Binding-site contacts:
Ligand atom C1 contacts residue SER208 of chain 1.A at 3.6 Å.
Ligand atom C6 contacts residue SER208 of chain 1.A at 3.4 Å.
Ligand atom O5 contacts residue LEU212 of chain 1.A at 4.5 Å.
Ligand atom C4 contacts residue ASN205 of chain 1.A at 4.2 Å.
Ligand atom O5 contacts residue SER208 of chain 1.A at 2.9 Å (h-bond).
Ligand atom C8 contacts residue GLN217 of chain 1.A at 3.6 Å.
Ligand atom C6 contacts residue LEU210 of chain 1.A at 4.3 Å (hydrophobic).
Ligand atom C7 contacts residue VAL215 of chain 1.A at 4.0 Å (hydrophobic).
Ligand atom C7 contacts residue GLN217 of chain 1.A at 3.2 Å.
Ligand atom O6 contacts residue SER208 of chain 1.A at 3.8 Å.
Ligand atom O7 contacts residue ALA214 of chain 1.A at 3.5 Å.
Ligand atom N2 contacts residue GLN217 of chain 1.A at 3.8 Å.
Ligand atom C2 contacts residue GLN217 of chain 1.A at 4.3 Å.
Ligand atom C8 contacts residue VAL215 of chain 1.A at 4.0 Å (hydrophobic).
Ligand atom C7 contacts residue ALA214 of chain 1.A at 4.2 Å (hydrophobic).
Ligand atom C3 contacts residue GLN217 of chain 1.A at 4.5 Å.
Ligand atom C3 contacts residue ASN205 of chain 1.A at 3.8 Å.
Ligand atom C5 contacts residue ASN205 of chain 1.A at 3.7 Å.
Ligand atom C8 contacts residue ASN205 of chain 1.A at 4.4 Å.
Ligand atom O7 contacts residue GLN217 of chain 1.A at 3.2 Å (h-bond).
Ligand atom C1 contacts residue ASN205 of chain 1.A at 1.4 Å.
Ligand atom C7 contacts residue ASN205 of chain 1.A at 3.2 Å.
Ligand atom C5 contacts residue SER208 of chain 1.A at 3.5 Å.
Ligand atom O7 contacts residue ASN205 of chain 1.A at 3.2 Å (h-bond).
Ligand atom O5 contacts residue ASN205 of chain 1.A at 2.4 Å (h-bond).
Ligand atom N2 contacts residue ASN205 of chain 1.A at 2.8 Å (h-bond).
Ligand atom O6 contacts residue LEU210 of chain 1.A at 3.7 Å.
Ligand atom C2 contacts residue ASN205 of chain 1.A at 2.4 Å.
Ligand atom O3 contacts residue GLN217 of chain 1.A at 3.5 Å (h-bond).
Ligand atom O6 contacts residue LEU212 of chain 1.A at 4.3 Å.
Ligand atom C8 contacts residue ALA214 of chain 1.A at 3.9 Å (hydrophobic).
Ligand atom C1 contacts residue SER207 of chain 1.A at 4.2 Å.
Ligand atom O7 contacts residue VAL215 of chain 1.A at 3.1 Å (h-bond).

A protein and the small-molecule ligand that binds it are described below.
Small molecule (SMILES): CC(=O)N[C@H]1[C@H](O[C@H]2[C@H](O)[C@@H](NC(C)=O)CO[C@@H]2CO)O[C@H](CO)[C@@H](O)[C@@H]1O

Sequence of chain 1.A:
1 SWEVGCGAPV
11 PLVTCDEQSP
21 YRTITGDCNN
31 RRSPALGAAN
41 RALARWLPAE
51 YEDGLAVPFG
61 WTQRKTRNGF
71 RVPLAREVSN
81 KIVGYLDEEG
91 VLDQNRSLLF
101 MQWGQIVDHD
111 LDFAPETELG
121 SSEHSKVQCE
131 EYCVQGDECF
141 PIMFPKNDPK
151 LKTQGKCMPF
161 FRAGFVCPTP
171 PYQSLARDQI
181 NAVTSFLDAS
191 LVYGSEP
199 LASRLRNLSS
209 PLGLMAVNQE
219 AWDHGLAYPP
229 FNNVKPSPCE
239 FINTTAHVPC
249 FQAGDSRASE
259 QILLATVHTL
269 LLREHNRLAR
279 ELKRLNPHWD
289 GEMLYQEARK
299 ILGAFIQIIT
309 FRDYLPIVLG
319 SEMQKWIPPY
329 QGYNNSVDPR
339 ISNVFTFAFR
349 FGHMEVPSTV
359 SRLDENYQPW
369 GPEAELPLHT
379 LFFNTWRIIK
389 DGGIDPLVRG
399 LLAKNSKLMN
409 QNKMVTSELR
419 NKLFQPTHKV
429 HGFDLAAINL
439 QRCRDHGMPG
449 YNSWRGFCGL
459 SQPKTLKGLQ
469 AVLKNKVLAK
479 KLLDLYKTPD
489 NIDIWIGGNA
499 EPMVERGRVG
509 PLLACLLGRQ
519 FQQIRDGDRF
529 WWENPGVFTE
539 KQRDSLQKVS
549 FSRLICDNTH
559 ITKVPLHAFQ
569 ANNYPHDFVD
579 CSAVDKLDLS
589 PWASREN